Binding-site contacts:
Ligand atom CA contacts residue SER39 of chain 1.A at 3.8 Å.
Ligand atom CD2 contacts residue ILE13 of chain 1.A at 3.7 Å (hydrophobic).
Ligand atom NH1 contacts residue GLY17 of chain 1.A at 3.9 Å.
Ligand atom CB contacts residue SER39 of chain 1.A at 3.7 Å.
Ligand atom CG contacts residue GLU14 of chain 1.A at 3.8 Å.
Ligand atom C contacts residue GLN45 of chain 1.A at 3.9 Å.
Ligand atom CD2 contacts residue MET16 of chain 1.A at 3.0 Å (hydrophobic).
Ligand atom NH2 contacts residue MET16 of chain 1.A at 3.5 Å.
Ligand atom CD contacts residue MET16 of chain 1.A at 3.4 Å (hydrophobic).
Ligand atom O contacts residue MET16 of chain 1.A at 3.9 Å.
Ligand atom CD contacts residue ALA41 of chain 1.A at 3.9 Å (hydrophobic).
Ligand atom NH2 contacts residue GLY17 of chain 1.A at 2.8 Å (h-bond).
Ligand atom N contacts residue SER39 of chain 1.A at 2.7 Å (h-bond).
Ligand atom C contacts residue SER39 of chain 1.A at 3.5 Å.
Ligand atom CB contacts residue ALA41 of chain 1.A at 4.0 Å (hydrophobic).
Ligand atom CD contacts residue GLN45 of chain 1.A at 3.7 Å.
Ligand atom O contacts residue MET16 of chain 1.A at 2.9 Å (h-bond).
Ligand atom CB contacts residue MET16 of chain 1.A at 3.6 Å (hydrophobic).
Ligand atom O contacts residue ALA41 of chain 1.A at 3.1 Å.
Ligand atom O contacts residue THR15 of chain 1.A at 3.1 Å.
Ligand atom CD contacts residue GLU14 of chain 1.A at 3.4 Å.
Ligand atom CZ contacts residue GLY17 of chain 1.A at 3.4 Å.
Ligand atom CB contacts residue PHE38 of chain 1.A at 3.7 Å (hydrophobic).
Ligand atom C contacts residue PHE38 of chain 1.A at 3.9 Å (hydrophobic).
Ligand atom CD1 contacts residue THR40 of chain 1.A at 3.1 Å.
Ligand atom CD1 contacts residue VAL48 of chain 1.A at 3.7 Å (hydrophobic).
Ligand atom CG contacts residue SER39 of chain 1.A at 3.7 Å.
Ligand atom O contacts residue GLN45 of chain 1.A at 2.8 Å (h-bond).
Ligand atom CZ contacts residue ARG79 of chain 1.A at 3.8 Å.
Ligand atom CG contacts residue GLN45 of chain 1.A at 3.9 Å.
Ligand atom CD contacts residue THR49 of chain 1.A at 3.9 Å.
Ligand atom CA contacts residue SER39 of chain 1.A at 3.4 Å.
Ligand atom CE1 contacts residue THR40 of chain 1.A at 3.5 Å.
Ligand atom O contacts residue PHE38 of chain 1.A at 3.3 Å.
Ligand atom CE2 contacts residue ARG79 of chain 1.A at 3.7 Å.
Ligand atom CG contacts residue ALA41 of chain 1.A at 3.5 Å (hydrophobic).
Ligand atom CG contacts residue PHE38 of chain 1.A at 3.8 Å (hydrophobic).
Ligand atom OH contacts residue ARG79 of chain 1.A at 3.3 Å (salt-bridge).
Ligand atom O contacts residue SER39 of chain 1.A at 2.8 Å (h-bond).
Ligand atom CG contacts residue MET16 of chain 1.A at 3.7 Å (hydrophobic).

A protein and the small-molecule ligand that binds it are described below.
Small molecule (SMILES): CC(C)C[C@H](NC(=O)[C@H](Cc1ccc(O)cc1)NC(=O)[C@@H](N)CO)C(=O)N1CCC[C@H]1C(=O)N[C@@H](CCCN=C(N)N)C(=O)N1CCC[C@H]1C=O

Sequence of chain 1.A:
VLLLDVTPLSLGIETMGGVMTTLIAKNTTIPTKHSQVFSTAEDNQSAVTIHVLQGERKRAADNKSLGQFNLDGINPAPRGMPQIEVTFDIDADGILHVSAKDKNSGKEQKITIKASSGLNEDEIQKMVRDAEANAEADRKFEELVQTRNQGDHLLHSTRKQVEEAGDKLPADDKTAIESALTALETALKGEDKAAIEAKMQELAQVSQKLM